Sequence of chain 1.D:
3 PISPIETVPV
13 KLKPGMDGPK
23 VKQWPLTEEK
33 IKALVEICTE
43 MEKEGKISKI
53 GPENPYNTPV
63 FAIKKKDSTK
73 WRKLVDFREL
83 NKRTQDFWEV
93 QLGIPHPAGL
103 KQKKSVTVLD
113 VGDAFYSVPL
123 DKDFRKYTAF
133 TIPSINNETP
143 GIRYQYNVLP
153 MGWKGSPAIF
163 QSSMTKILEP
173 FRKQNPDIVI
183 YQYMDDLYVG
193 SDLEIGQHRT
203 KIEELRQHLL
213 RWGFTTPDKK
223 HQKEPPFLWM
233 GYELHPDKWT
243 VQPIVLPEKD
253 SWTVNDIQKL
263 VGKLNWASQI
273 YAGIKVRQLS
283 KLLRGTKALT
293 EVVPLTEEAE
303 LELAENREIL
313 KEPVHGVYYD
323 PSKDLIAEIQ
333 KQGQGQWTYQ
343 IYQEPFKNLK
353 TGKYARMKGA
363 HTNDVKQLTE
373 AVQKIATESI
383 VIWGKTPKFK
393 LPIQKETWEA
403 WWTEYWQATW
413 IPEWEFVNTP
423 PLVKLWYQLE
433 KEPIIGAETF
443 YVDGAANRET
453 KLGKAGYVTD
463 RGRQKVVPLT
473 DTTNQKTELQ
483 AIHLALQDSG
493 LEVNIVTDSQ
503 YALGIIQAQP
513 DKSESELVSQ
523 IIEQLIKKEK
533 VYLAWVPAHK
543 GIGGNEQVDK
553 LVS

This protein binds this small molecule.
Small molecule (SMILES): Nc1ccn([C@@H]2CS[C@H](COP(=O)(O)OP(=O)(O)OP(=O)(O)O)O2)c(=O)n1

Binding-site contacts:
Ligand atom O3G contacts residue MG1 of chain 1.M at 2.5 Å.
Ligand atom C2 contacts residue ARG74 of chain 1.D at 3.9 Å.
Ligand atom S3' contacts residue MET186 of chain 1.D at 3.7 Å.
Ligand atom O3G contacts residue VAL113 of chain 1.D at 3.3 Å (h-bond).
Ligand atom C1' contacts residue PHE117 of chain 1.D at 3.9 Å (hydrophobic).
Ligand atom PB contacts residue MG1 of chain 1.M at 3.9 Å.
Ligand atom N3 contacts residue ARG74 of chain 1.D at 3.8 Å.
Ligand atom C5 contacts residue ARG74 of chain 1.D at 3.1 Å.
Ligand atom O3G contacts residue GLY114 of chain 1.D at 3.7 Å.
Ligand atom O2 contacts residue MET153 of chain 1.D at 3.8 Å.
Ligand atom O1G contacts residue ASP115 of chain 1.D at 2.8 Å (salt-bridge).
Ligand atom C2 contacts residue MET153 of chain 1.D at 4.0 Å (hydrophobic).
Ligand atom O2A contacts residue ASP187 of chain 1.D at 3.6 Å (salt-bridge).
Ligand atom O2A contacts residue ASP115 of chain 1.D at 3.4 Å (salt-bridge).
Ligand atom O1G contacts residue MG1 of chain 1.M at 3.9 Å.
Ligand atom C4' contacts residue PHE117 of chain 1.D at 3.9 Å (hydrophobic).
Ligand atom O1B contacts residue MG1 of chain 1.M at 2.7 Å.
Ligand atom O3A contacts residue LYS67 of chain 1.D at 3.8 Å.
Ligand atom C6 contacts residue ARG74 of chain 1.D at 3.6 Å.
Ligand atom O1G contacts residue GLY114 of chain 1.D at 3.4 Å.
Ligand atom O4' contacts residue MET153 of chain 1.D at 3.8 Å.
Ligand atom O2A contacts residue ALA116 of chain 1.D at 3.4 Å (h-bond).
Ligand atom PA contacts residue ASP115 of chain 1.D at 3.9 Å.
Ligand atom O1A contacts residue ALA116 of chain 1.D at 3.4 Å (h-bond).
Ligand atom C4 contacts residue ARG74 of chain 1.D at 3.4 Å.
Ligand atom O2A contacts residue MG1 of chain 1.M at 2.1 Å.
Ligand atom C5' contacts residue MG1 of chain 1.M at 3.9 Å.
Ligand atom O2A contacts residue VAL113 of chain 1.D at 3.4 Å (h-bond).
Ligand atom O5' contacts residue MET153 of chain 1.D at 3.6 Å.
Ligand atom PA contacts residue MG1 of chain 1.M at 3.5 Å.
Ligand atom O1B contacts residue ASP187 of chain 1.D at 3.5 Å (salt-bridge).
Ligand atom N1 contacts residue ARG74 of chain 1.D at 3.8 Å.
Ligand atom C5' contacts residue ASP187 of chain 1.D at 3.3 Å.
Ligand atom S3' contacts residue ASP187 of chain 1.D at 3.6 Å (salt-bridge).
Ligand atom O2B contacts residue LYS67 of chain 1.D at 3.7 Å.
Ligand atom N4 contacts residue ARG74 of chain 1.D at 3.5 Å.
Ligand atom PA contacts residue ALA116 of chain 1.D at 3.8 Å.
Ligand atom O1A contacts residue ASP115 of chain 1.D at 2.8 Å.
Ligand atom PG contacts residue MG1 of chain 1.M at 3.7 Å.
Ligand atom O2A contacts residue GLY114 of chain 1.D at 4.0 Å.